The protein below binds the small molecule below.
Small molecule (SMILES): OC[C@H]1O[C@@H](O[C@H]2[C@H](O)[C@@H](O)[C@H](O[C@H]3[C@H](O)[C@@H](O)[C@H](O[C@H]4[C@H](O)[C@@H](O)[C@H](O[C@H]5[C@H](O)[C@@H](O)[C@H](O)O[C@@H]5CO)O[C@@H]4CO)O[C@@H]3CO)O[C@@H]2CO)[C@H](O)[C@@H](O)[C@@H]1O

Binding-site contacts:
Ligand atom C3 contacts residue TRP392 of chain 1.A at 3.5 Å (hydrophobic).
Ligand atom C4 contacts residue TYR71 of chain 1.A at 3.8 Å (hydrophobic).
Ligand atom C2 contacts residue ASN46 of chain 1.A at 3.6 Å.
Ligand atom C4 contacts residue ASP63 of chain 1.A at 3.8 Å.
Ligand atom C6 contacts residue ARG47 of chain 1.A at 3.6 Å.
Ligand atom C2 contacts residue GLN186 of chain 1.A at 3.6 Å.
Ligand atom O2 contacts residue GLY45 of chain 1.A at 3.5 Å.
Ligand atom O4 contacts residue TRP392 of chain 1.A at 3.3 Å.
Ligand atom O4 contacts residue TYR71 of chain 1.A at 3.2 Å.
Ligand atom C6 contacts residue TRP64 of chain 1.A at 3.5 Å (hydrophobic).
Ligand atom C3 contacts residue TYR71 of chain 1.A at 3.6 Å (hydrophobic).
Ligand atom O6 contacts residue ASN46 of chain 1.A at 3.2 Å (h-bond).
Ligand atom O6 contacts residue PHE297 of chain 1.A at 3.4 Å.
Ligand atom O3 contacts residue ARG47 of chain 1.A at 2.9 Å (salt-bridge).
Ligand atom O6 contacts residue ARG47 of chain 1.A at 2.8 Å (salt-bridge).
Ligand atom C5 contacts residue TRP64 of chain 1.A at 3.5 Å (hydrophobic).
Ligand atom C6 contacts residue ASP69 of chain 1.A at 3.4 Å.
Ligand atom C2 contacts residue GLU359 of chain 1.A at 3.5 Å.
Ligand atom O6 contacts residue ASP69 of chain 1.A at 2.6 Å (salt-bridge).
Ligand atom O3 contacts residue ASN46 of chain 1.A at 2.9 Å (h-bond).
Ligand atom C5 contacts residue TYR71 of chain 1.A at 3.8 Å (hydrophobic).
Ligand atom O2 contacts residue ASN46 of chain 1.A at 3.7 Å.
Ligand atom C1 contacts residue GLU359 of chain 1.A at 2.9 Å.
Ligand atom O2 contacts residue TYR67 of chain 1.A at 3.7 Å.
Ligand atom O6 contacts residue TRP64 of chain 1.A at 3.4 Å.
Ligand atom O2 contacts residue ALA60 of chain 1.A at 3.4 Å.
Ligand atom O3 contacts residue GLY45 of chain 1.A at 3.6 Å.
Ligand atom O2 contacts residue GLU359 of chain 1.A at 2.9 Å (salt-bridge).
Ligand atom C1 contacts residue TYR285 of chain 1.A at 3.7 Å (hydrophobic).
Ligand atom O2 contacts residue GLN186 of chain 1.A at 3.6 Å (h-bond).
Ligand atom O5 contacts residue TRP392 of chain 1.A at 3.3 Å.
Ligand atom C1 contacts residue GLN186 of chain 1.A at 3.7 Å.
Ligand atom O3 contacts residue TRP392 of chain 1.A at 3.6 Å.
Ligand atom O2 contacts residue ASN185 of chain 1.A at 3.3 Å (h-bond).
Ligand atom O1 contacts residue GLU359 of chain 1.A at 3.1 Å (salt-bridge).
Ligand atom O1 contacts residue GLN186 of chain 1.A at 2.4 Å (h-bond).
Ligand atom O4 contacts residue ASP63 of chain 1.A at 3.4 Å (salt-bridge).
Ligand atom O3 contacts residue TRP64 of chain 1.A at 3.8 Å.
Ligand atom O2 contacts residue ARG47 of chain 1.A at 2.7 Å (salt-bridge).
Ligand atom C5 contacts residue ASP63 of chain 1.A at 3.4 Å.

Sequence of chain 1.A:
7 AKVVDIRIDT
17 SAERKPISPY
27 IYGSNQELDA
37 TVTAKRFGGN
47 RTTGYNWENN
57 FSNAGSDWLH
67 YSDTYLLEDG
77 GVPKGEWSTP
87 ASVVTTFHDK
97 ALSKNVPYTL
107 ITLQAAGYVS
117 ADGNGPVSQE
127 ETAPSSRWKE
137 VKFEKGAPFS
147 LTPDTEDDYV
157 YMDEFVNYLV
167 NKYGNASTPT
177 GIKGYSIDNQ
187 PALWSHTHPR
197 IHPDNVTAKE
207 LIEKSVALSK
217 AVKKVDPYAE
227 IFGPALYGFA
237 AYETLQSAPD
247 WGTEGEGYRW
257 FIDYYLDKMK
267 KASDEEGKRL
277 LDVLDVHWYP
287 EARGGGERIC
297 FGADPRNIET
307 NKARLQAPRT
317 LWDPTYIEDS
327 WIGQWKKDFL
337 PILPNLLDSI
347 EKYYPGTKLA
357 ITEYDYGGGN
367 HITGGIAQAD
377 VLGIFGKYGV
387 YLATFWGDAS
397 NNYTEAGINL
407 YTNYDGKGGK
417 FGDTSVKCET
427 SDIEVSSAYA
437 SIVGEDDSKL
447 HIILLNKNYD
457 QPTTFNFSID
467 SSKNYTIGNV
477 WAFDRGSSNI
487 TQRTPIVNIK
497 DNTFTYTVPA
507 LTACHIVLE